Sequence of chain 1.B:
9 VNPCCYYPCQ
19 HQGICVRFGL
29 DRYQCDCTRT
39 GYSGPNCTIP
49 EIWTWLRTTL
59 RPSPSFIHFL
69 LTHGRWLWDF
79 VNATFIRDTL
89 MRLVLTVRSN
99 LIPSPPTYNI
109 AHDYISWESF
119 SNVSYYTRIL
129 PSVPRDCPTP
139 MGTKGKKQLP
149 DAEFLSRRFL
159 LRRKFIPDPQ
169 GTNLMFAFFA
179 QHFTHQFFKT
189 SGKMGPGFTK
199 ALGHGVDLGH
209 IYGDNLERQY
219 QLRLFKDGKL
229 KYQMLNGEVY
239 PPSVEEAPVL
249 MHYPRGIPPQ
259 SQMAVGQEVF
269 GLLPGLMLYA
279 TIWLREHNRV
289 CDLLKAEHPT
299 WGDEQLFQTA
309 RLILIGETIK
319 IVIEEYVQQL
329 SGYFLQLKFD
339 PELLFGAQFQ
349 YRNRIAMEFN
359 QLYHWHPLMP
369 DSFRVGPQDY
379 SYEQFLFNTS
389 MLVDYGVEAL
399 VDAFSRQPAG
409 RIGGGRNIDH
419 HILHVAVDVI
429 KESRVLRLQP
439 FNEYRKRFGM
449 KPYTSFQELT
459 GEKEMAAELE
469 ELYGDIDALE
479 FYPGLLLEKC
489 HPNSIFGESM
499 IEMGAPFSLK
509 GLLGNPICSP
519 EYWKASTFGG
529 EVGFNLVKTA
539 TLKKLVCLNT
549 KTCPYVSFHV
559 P

This protein binds this small molecule.
Small molecule (SMILES): CC(=O)N[C@@H]1[C@@H](O)[C@H](O)[C@@H](CO)O[C@H]1O

Binding-site contacts:
Ligand atom N2 contacts residue ASN386 of chain 1.B at 2.8 Å (h-bond).
Ligand atom C5 contacts residue TYR378 of chain 1.B at 4.2 Å (hydrophobic).
Ligand atom O6 contacts residue TYR393 of chain 1.B at 3.3 Å.
Ligand atom C3 contacts residue ASN386 of chain 1.B at 3.7 Å.
Ligand atom O6 contacts residue ASP392 of chain 1.B at 3.0 Å (salt-bridge).
Ligand atom O7 contacts residue GLU381 of chain 1.B at 4.1 Å.
Ligand atom C1 contacts residue GLN382 of chain 1.B at 3.9 Å.
Ligand atom N2 contacts residue GLN382 of chain 1.B at 4.2 Å.
Ligand atom C1 contacts residue SER388 of chain 1.B at 3.8 Å.
Ligand atom C7 contacts residue GLN382 of chain 1.B at 4.0 Å.
Ligand atom C5 contacts residue ASN386 of chain 1.B at 3.7 Å.
Ligand atom C6 contacts residue MET389 of chain 1.B at 4.2 Å (hydrophobic).
Ligand atom C1 contacts residue MET389 of chain 1.B at 4.2 Å (hydrophobic).
Ligand atom O7 contacts residue GLN382 of chain 1.B at 3.2 Å.
Ligand atom C6 contacts residue TYR393 of chain 1.B at 3.8 Å (hydrophobic).
Ligand atom C2 contacts residue GLN382 of chain 1.B at 3.9 Å.
Ligand atom O6 contacts residue MET389 of chain 1.B at 3.5 Å.
Ligand atom C7 contacts residue ASN386 of chain 1.B at 3.5 Å.
Ligand atom C2 contacts residue ASN386 of chain 1.B at 2.4 Å.
Ligand atom C6 contacts residue ASP392 of chain 1.B at 4.0 Å.
Ligand atom C1 contacts residue ASN386 of chain 1.B at 1.5 Å.
Ligand atom O7 contacts residue ASN386 of chain 1.B at 3.8 Å.
Ligand atom O5 contacts residue TYR378 of chain 1.B at 4.3 Å.
Ligand atom C4 contacts residue TYR378 of chain 1.B at 4.0 Å (hydrophobic).
Ligand atom C6 contacts residue TYR378 of chain 1.B at 3.1 Å (hydrophobic).
Ligand atom C5 contacts residue MET389 of chain 1.B at 4.4 Å (hydrophobic).
Ligand atom C5 contacts residue ASP392 of chain 1.B at 4.0 Å.
Ligand atom C5 contacts residue SER388 of chain 1.B at 4.3 Å.
Ligand atom O5 contacts residue SER388 of chain 1.B at 4.2 Å.
Ligand atom C4 contacts residue ASN386 of chain 1.B at 4.2 Å.
Ligand atom O5 contacts residue GLN382 of chain 1.B at 4.4 Å.
Ligand atom O5 contacts residue ASN386 of chain 1.B at 2.4 Å (h-bond).
Ligand atom O5 contacts residue MET389 of chain 1.B at 3.4 Å.
Ligand atom O6 contacts residue TYR378 of chain 1.B at 3.9 Å.